This small molecule binds to this protein.
Small molecule (SMILES): C[C@@H]1CC[C@@]2(OC1)O[C@H]1[C@@H](O)[C@H]3[C@@H]4CC[C@H]5C[C@@H](O[C@@H]6O[C@H](CO)[C@H](O[C@@H]7O[C@H](CO)[C@@H](O)[C@H](O[C@@H]8OC[C@@H](O)[C@H](O)[C@H]8O)[C@H]7O[C@@H]7O[C@H](CO)[C@H](O)[C@H](O[C@@H]8O[C@H](CO)[C@@H](O)[C@H](O)[C@H]8O)[C@H]7O)[C@H](O)[C@H]6O)[C@H](O)C[C@]5(C)[C@H]4CC[C@]3(C)[C@H]1[C@@H]2C

Sequence of chain 1.A:
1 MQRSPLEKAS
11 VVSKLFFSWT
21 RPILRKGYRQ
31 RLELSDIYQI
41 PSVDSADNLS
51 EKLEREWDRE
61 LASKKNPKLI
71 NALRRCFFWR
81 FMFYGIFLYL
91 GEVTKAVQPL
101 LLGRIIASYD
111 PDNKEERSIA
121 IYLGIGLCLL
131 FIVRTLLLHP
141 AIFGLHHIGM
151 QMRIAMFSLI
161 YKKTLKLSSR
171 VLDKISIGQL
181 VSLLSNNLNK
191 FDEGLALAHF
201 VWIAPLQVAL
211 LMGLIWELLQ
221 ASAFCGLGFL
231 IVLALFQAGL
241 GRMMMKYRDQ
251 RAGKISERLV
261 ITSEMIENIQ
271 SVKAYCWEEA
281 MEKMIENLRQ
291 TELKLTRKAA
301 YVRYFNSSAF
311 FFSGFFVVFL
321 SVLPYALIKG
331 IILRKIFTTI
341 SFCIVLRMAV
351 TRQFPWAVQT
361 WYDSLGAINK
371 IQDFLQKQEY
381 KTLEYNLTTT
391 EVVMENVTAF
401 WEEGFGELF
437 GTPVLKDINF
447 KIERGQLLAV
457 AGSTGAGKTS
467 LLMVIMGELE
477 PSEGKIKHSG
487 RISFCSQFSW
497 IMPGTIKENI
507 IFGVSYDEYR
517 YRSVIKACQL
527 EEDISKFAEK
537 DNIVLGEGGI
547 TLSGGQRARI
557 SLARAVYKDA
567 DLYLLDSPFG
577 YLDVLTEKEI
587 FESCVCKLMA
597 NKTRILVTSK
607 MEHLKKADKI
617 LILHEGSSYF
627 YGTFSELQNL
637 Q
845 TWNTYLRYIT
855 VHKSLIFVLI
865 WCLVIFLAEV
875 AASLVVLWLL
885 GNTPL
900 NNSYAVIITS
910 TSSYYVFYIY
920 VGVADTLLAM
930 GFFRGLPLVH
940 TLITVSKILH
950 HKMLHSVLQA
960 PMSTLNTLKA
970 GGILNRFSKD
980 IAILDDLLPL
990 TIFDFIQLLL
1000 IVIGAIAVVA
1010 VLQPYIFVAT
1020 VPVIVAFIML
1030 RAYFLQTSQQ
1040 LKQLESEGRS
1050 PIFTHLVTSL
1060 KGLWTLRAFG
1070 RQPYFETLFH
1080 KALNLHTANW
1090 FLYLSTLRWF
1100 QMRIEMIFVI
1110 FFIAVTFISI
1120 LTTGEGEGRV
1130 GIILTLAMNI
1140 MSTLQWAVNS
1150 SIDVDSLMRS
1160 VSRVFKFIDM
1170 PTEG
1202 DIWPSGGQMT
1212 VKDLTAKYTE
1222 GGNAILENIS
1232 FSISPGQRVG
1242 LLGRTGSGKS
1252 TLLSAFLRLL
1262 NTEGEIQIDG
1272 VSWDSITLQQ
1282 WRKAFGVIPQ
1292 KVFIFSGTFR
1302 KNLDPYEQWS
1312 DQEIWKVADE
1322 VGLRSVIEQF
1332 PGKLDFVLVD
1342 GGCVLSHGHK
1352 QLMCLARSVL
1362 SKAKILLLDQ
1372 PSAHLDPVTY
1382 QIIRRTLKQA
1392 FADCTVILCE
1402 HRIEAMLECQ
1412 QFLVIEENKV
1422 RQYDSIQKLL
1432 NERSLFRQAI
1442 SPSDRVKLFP

Binding-site contacts:
Ligand atom C85 contacts residue LEU210 of chain 1.A at 4.0 Å (hydrophobic).
Ligand atom C10 contacts residue GLY213 of chain 1.A at 4.3 Å.
Ligand atom C18 contacts residue POV1 of chain 1.G at 4.1 Å.
Ligand atom O84 contacts residue ALA209 of chain 1.A at 4.2 Å.
Ligand atom C19 contacts residue GLU217 of chain 1.A at 4.1 Å.
Ligand atom O31 contacts residue GLU217 of chain 1.A at 3.9 Å.
Ligand atom O79 contacts residue POV1 of chain 1.L at 4.0 Å.
Ligand atom C17 contacts residue GLY213 of chain 1.A at 4.4 Å.
Ligand atom C10 contacts residue LEU214 of chain 1.A at 4.4 Å (hydrophobic).
Ligand atom O62 contacts residue GLU217 of chain 1.A at 4.2 Å.
Ligand atom C17 contacts residue POV1 of chain 1.G at 4.4 Å.
Ligand atom O82 contacts residue POV1 of chain 1.G at 3.9 Å.
Ligand atom C01 contacts residue LEU210 of chain 1.A at 4.2 Å (hydrophobic).
Ligand atom C01 contacts residue LEU206 of chain 1.A at 4.1 Å (hydrophobic).
Ligand atom C18 contacts residue GLU217 of chain 1.A at 4.0 Å.
Ligand atom C26 contacts residue GLU217 of chain 1.A at 4.0 Å.
Ligand atom C24 contacts residue GLU217 of chain 1.A at 4.0 Å.
Ligand atom O78 contacts residue GLU217 of chain 1.A at 3.9 Å.
Ligand atom C85 contacts residue ALA209 of chain 1.A at 3.8 Å (hydrophobic).
Ligand atom O82 contacts residue LEU214 of chain 1.A at 3.8 Å.